Sequence of chain 1.O:
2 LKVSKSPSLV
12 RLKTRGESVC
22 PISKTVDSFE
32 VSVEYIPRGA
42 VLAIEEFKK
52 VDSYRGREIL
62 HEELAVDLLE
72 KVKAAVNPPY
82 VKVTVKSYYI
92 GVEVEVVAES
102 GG

The protein below binds the small molecule below.
Small molecule (SMILES): [H]/N=C\c1c[nH]c2nc(N)[nH]c(=O)c12

Sequence of chain 1.I:
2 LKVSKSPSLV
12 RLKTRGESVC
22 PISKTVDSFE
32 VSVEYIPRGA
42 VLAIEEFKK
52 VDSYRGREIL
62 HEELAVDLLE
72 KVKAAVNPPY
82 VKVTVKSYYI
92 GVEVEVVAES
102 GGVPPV

Binding-site contacts:
Ligand atom C2 contacts residue ILE45 of chain 1.I at 3.5 Å (hydrophobic).
Ligand atom N2 contacts residue VAL42 of chain 1.I at 3.8 Å.
Ligand atom C8 contacts residue GLU46 of chain 1.I at 3.5 Å.
Ligand atom C77 contacts residue ASP28 of chain 1.O at 3.3 Å.
Ligand atom N3 contacts residue GLU46 of chain 1.I at 4.0 Å.
Ligand atom N2 contacts residue ILE45 of chain 1.I at 3.6 Å.
Ligand atom N77 contacts residue ASP28 of chain 1.O at 2.5 Å (salt-bridge).
Ligand atom C2 contacts residue GLU63 of chain 1.O at 3.4 Å.
Ligand atom O6 contacts residue LEU61 of chain 1.O at 3.6 Å.
Ligand atom N1 contacts residue ILE45 of chain 1.I at 3.6 Å.
Ligand atom N1 contacts residue GLU63 of chain 1.O at 2.8 Å (salt-bridge).
Ligand atom O6 contacts residue HIS62 of chain 1.O at 2.8 Å.
Ligand atom N2 contacts residue ALA44 of chain 1.I at 3.7 Å.
Ligand atom N77 contacts residue CYS21 of chain 1.O at 2.5 Å (h-bond).
Ligand atom C5 contacts residue LEU61 of chain 1.O at 3.7 Å (hydrophobic).
Ligand atom C6 contacts residue ILE45 of chain 1.I at 3.6 Å (hydrophobic).
Ligand atom C4 contacts residue ILE45 of chain 1.I at 3.4 Å (hydrophobic).
Ligand atom C5 contacts residue ILE45 of chain 1.I at 3.5 Å (hydrophobic).
Ligand atom N9 contacts residue TYR90 of chain 1.O at 3.9 Å.
Ligand atom C77 contacts residue CYS21 of chain 1.O at 1.6 Å (hydrophobic).
Ligand atom C7 contacts residue TYR90 of chain 1.O at 4.0 Å (hydrophobic).
Ligand atom N3 contacts residue LEU2 of chain 1.I at 3.9 Å.
Ligand atom C6 contacts residue HIS62 of chain 1.O at 3.7 Å.
Ligand atom C6 contacts residue LEU61 of chain 1.O at 3.5 Å (hydrophobic).
Ligand atom N2 contacts residue LEU2 of chain 1.I at 3.9 Å.
Ligand atom N2 contacts residue LEU43 of chain 1.I at 3.0 Å (h-bond).
Ligand atom C2 contacts residue LEU2 of chain 1.I at 4.0 Å (hydrophobic).
Ligand atom C5 contacts residue CYS21 of chain 1.O at 3.9 Å (hydrophobic).
Ligand atom N2 contacts residue GLU63 of chain 1.O at 2.8 Å (salt-bridge).
Ligand atom C4 contacts residue GLU46 of chain 1.I at 3.9 Å.
Ligand atom N1 contacts residue LEU61 of chain 1.O at 3.8 Å.
Ligand atom N3 contacts residue ALA44 of chain 1.I at 4.0 Å.
Ligand atom C8 contacts residue TYR90 of chain 1.O at 3.3 Å (hydrophobic).
Ligand atom C8 contacts residue CYS21 of chain 1.O at 2.9 Å (hydrophobic).
Ligand atom O6 contacts residue GLU63 of chain 1.O at 3.5 Å (salt-bridge).
Ligand atom C6 contacts residue GLU63 of chain 1.O at 3.6 Å.
Ligand atom N3 contacts residue ILE45 of chain 1.I at 3.3 Å (h-bond).
Ligand atom N9 contacts residue GLU46 of chain 1.I at 3.0 Å (salt-bridge).
Ligand atom C7 contacts residue CYS21 of chain 1.O at 2.6 Å (hydrophobic).
Ligand atom N77 contacts residue HIS62 of chain 1.O at 3.5 Å (h-bond).